Binding-site contacts:
Ligand atom CAD contacts residue TYR212 of chain 1.A at 4.2 Å (hydrophobic).
Ligand atom OAE contacts residue TYR212 of chain 1.A at 3.8 Å.
Ligand atom CAD contacts residue ASN83 of chain 1.A at 3.3 Å.
Ligand atom CAB contacts residue ASN159 of chain 1.A at 4.3 Å.
Ligand atom OAE contacts residue ASN83 of chain 1.A at 4.5 Å.
Ligand atom NAC contacts residue ASN83 of chain 1.A at 4.4 Å.
Ligand atom OAE contacts residue ASN159 of chain 1.A at 3.7 Å.
Ligand atom OAE contacts residue ASN211 of chain 1.A at 3.5 Å (h-bond).
Ligand atom CAD contacts residue HIS73 of chain 1.A at 3.8 Å.

Sequence of chain 1.A:
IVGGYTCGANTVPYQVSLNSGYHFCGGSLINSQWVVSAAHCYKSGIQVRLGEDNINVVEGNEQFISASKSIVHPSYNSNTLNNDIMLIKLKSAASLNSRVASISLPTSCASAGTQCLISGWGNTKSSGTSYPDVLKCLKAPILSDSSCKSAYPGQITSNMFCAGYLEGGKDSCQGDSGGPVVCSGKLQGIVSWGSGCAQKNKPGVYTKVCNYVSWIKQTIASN

The small molecule below binds the protein below.
Small molecule (SMILES): C[N+](C)(C)[O-]